A protein and the small-molecule ligand that binds it are described below.
Small molecule (SMILES): CC(C)C(=O)Nc1nnc(S(N)(=O)=O)s1

Binding-site contacts:
Ligand atom C13 contacts residue VAL130 of chain 1.A at 4.0 Å (hydrophobic).
Ligand atom C05 contacts residue THR199 of chain 1.A at 4.2 Å.
Ligand atom S01 contacts residue ZN1 of chain 1.B at 3.0 Å.
Ligand atom O03 contacts residue TRP208 of chain 1.A at 4.1 Å.
Ligand atom O02 contacts residue SER196 of chain 1.A at 4.0 Å.
Ligand atom N04 contacts residue ZN1 of chain 1.B at 1.9 Å.
Ligand atom O02 contacts residue LEU197 of chain 1.A at 3.5 Å.
Ligand atom C05 contacts residue HIS94 of chain 1.A at 4.2 Å.
Ligand atom S01 contacts residue THR198 of chain 1.A at 3.8 Å.
Ligand atom N04 contacts residue THR198 of chain 1.A at 2.7 Å (h-bond).
Ligand atom N07 contacts residue LEU197 of chain 1.A at 3.7 Å.
Ligand atom N07 contacts residue THR199 of chain 1.A at 3.1 Å (h-bond).
Ligand atom N06 contacts residue THR198 of chain 1.A at 3.7 Å.
Ligand atom C05 contacts residue LEU197 of chain 1.A at 3.8 Å (hydrophobic).
Ligand atom O03 contacts residue ZN1 of chain 1.B at 3.1 Å.
Ligand atom O14 contacts residue VAL121 of chain 1.A at 3.5 Å.
Ligand atom N04 contacts residue HIS119 of chain 1.A at 3.4 Å (h-bond).
Ligand atom N04 contacts residue HIS94 of chain 1.A at 3.2 Å (h-bond).
Ligand atom C11 contacts residue GLN92 of chain 1.A at 3.8 Å.
Ligand atom C15 contacts residue LEU91 of chain 1.A at 3.3 Å (hydrophobic).
Ligand atom S01 contacts residue HIS94 of chain 1.A at 3.9 Å.
Ligand atom C13 contacts residue VAL134 of chain 1.A at 3.8 Å (hydrophobic).
Ligand atom O03 contacts residue HIS119 of chain 1.A at 3.4 Å (h-bond).
Ligand atom S01 contacts residue HIS119 of chain 1.A at 3.9 Å.
Ligand atom N06 contacts residue LEU197 of chain 1.A at 3.4 Å.
Ligand atom S09 contacts residue GLN92 of chain 1.A at 4.0 Å.
Ligand atom O02 contacts residue ZN1 of chain 1.B at 4.1 Å.
Ligand atom N04 contacts residue HIS96 of chain 1.A at 3.2 Å (h-bond).
Ligand atom O02 contacts residue THR198 of chain 1.A at 3.0 Å (h-bond).
Ligand atom C08 contacts residue LEU197 of chain 1.A at 3.7 Å (hydrophobic).
Ligand atom S09 contacts residue HIS94 of chain 1.A at 4.1 Å.
Ligand atom S09 contacts residue LEU197 of chain 1.A at 3.9 Å.
Ligand atom N06 contacts residue THR199 of chain 1.A at 3.0 Å (h-bond).
Ligand atom O02 contacts residue TRP208 of chain 1.A at 3.4 Å.
Ligand atom O03 contacts residue VAL121 of chain 1.A at 3.6 Å.
Ligand atom O03 contacts residue VAL142 of chain 1.A at 3.7 Å.
Ligand atom S09 contacts residue VAL121 of chain 1.A at 3.9 Å.
Ligand atom O03 contacts residue HIS94 of chain 1.A at 3.3 Å.
Ligand atom N04 contacts residue GLU106 of chain 1.A at 4.1 Å.
Ligand atom O14 contacts residue GLN92 of chain 1.A at 3.0 Å (h-bond).

Sequence of chain 1.A:
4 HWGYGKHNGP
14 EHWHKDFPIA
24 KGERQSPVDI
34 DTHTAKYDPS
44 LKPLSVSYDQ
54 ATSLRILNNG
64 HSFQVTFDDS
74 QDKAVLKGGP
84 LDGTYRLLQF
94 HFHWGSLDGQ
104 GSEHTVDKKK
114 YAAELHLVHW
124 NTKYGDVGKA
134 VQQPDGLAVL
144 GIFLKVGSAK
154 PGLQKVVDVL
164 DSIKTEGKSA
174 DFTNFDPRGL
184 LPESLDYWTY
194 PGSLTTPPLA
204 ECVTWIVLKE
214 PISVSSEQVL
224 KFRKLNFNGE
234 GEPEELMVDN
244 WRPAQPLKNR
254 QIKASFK